Binding-site contacts:
Ligand atom N3 contacts residue THR36 of chain 3.A at 2.9 Å (h-bond).
Ligand atom N31 contacts residue PHE44 of chain 2.A at 3.5 Å.
Ligand atom O2' contacts residue ASN49 of chain 2.A at 3.0 Å (h-bond).
Ligand atom O2' contacts residue GLY42 of chain 2.A at 3.5 Å.
Ligand atom O4' contacts residue VAL15 of chain 2.A at 3.6 Å.
Ligand atom N11 contacts residue ASN32 of chain 3.A at 3.5 Å (h-bond).
Ligand atom N61 contacts residue PHE33 of chain 3.A at 3.1 Å (h-bond).
Ligand atom O4'1 contacts residue VAL99 of chain 2.A at 3.5 Å.
Ligand atom N6 contacts residue ARG34 of chain 3.A at 3.5 Å.
Ligand atom C41 contacts residue PHE44 of chain 2.A at 3.5 Å (hydrophobic).
Ligand atom O1P1 contacts residue VAL35 of chain 3.A at 3.5 Å (h-bond).
Ligand atom O1P1 contacts residue GLY43 of chain 2.A at 3.1 Å (h-bond).
Ligand atom N1 contacts residue ARG34 of chain 3.A at 3.3 Å (salt-bridge).
Ligand atom C6 contacts residue ARG34 of chain 3.A at 3.4 Å.
Ligand atom C51 contacts residue PHE44 of chain 2.A at 3.5 Å (hydrophobic).
Ligand atom O3'1 contacts residue GLU100 of chain 2.A at 3.4 Å (salt-bridge).
Ligand atom O2'1 contacts residue GLU100 of chain 2.A at 2.7 Å (salt-bridge).
Ligand atom C5 contacts residue ARG34 of chain 3.A at 3.5 Å.
Ligand atom O4'1 contacts residue PHE44 of chain 2.A at 3.4 Å.
Ligand atom O2P contacts residue GLY102 of chain 2.A at 2.8 Å (h-bond).
Ligand atom C2 contacts residue ARG34 of chain 3.A at 3.5 Å.
Ligand atom C2' contacts residue THR36 of chain 3.A at 3.2 Å.
Ligand atom N6 contacts residue GLY55 of chain 3.A at 3.0 Å (h-bond).
Ligand atom C81 contacts residue PHE44 of chain 2.A at 3.4 Å (hydrophobic).
Ligand atom N71 contacts residue PHE44 of chain 2.A at 3.5 Å.
Ligand atom O2P1 contacts residue GLY42 of chain 2.A at 3.4 Å.
Ligand atom O2' contacts residue THR36 of chain 3.A at 2.8 Å (h-bond).
Ligand atom C51 contacts residue ARG34 of chain 3.A at 3.5 Å.
Ligand atom C8 contacts residue THR105 of chain 2.A at 3.4 Å.
Ligand atom N91 contacts residue PHE44 of chain 2.A at 3.5 Å.
Ligand atom N71 contacts residue ARG34 of chain 3.A at 3.2 Å.
Ligand atom O2P1 contacts residue LEU45 of chain 2.A at 3.0 Å (h-bond).
Ligand atom C2 contacts residue MET53 of chain 3.A at 3.2 Å (hydrophobic).
Ligand atom O2' contacts residue VAL35 of chain 3.A at 3.5 Å (h-bond).
Ligand atom O1P1 contacts residue PHE44 of chain 2.A at 2.9 Å (h-bond).
Ligand atom C2' contacts residue VAL35 of chain 3.A at 3.4 Å (hydrophobic).
Ligand atom C1' contacts residue THR36 of chain 3.A at 3.2 Å.
Ligand atom O2P1 contacts residue PHE44 of chain 2.A at 3.5 Å (h-bond).
Ligand atom N1 contacts residue GLY55 of chain 3.A at 2.9 Å (h-bond).
Ligand atom N61 contacts residue THR29 of chain 3.A at 3.3 Å (h-bond).

Sequence of chain 2.A:
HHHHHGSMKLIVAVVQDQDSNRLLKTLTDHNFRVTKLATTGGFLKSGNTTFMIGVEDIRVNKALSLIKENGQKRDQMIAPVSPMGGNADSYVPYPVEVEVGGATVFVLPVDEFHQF

Sequence of chain 3.A:
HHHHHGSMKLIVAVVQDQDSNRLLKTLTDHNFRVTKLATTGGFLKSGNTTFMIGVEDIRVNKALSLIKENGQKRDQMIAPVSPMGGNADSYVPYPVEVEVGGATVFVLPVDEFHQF

A protein and the small-molecule ligand that binds it are described below.
Small molecule (SMILES): Nc1ncnc2c1ncn2[C@@H]1O[C@@H]2CO[P](=O)(O)O[C@H]3[C@@H](O)[C@H](n4cnc5c(N)ncnc54)O[C@@H]3CO[P](=O)(O)O[C@H]2[C@H]1O